Binding-site contacts:
Ligand atom C2 contacts residue LEU91 of chain 1.C at 3.7 Å (hydrophobic).
Ligand atom N18 contacts residue GLY81 of chain 1.C at 3.5 Å (h-bond).
Ligand atom C2 contacts residue ASN90 of chain 1.C at 4.1 Å.
Ligand atom C6 contacts residue ILE94 of chain 1.C at 4.0 Å (hydrophobic).
Ligand atom C3 contacts residue LEU91 of chain 1.C at 3.8 Å (hydrophobic).
Ligand atom N15 contacts residue THR168 of chain 1.C at 3.1 Å (h-bond).
Ligand atom C1 contacts residue TYR123 of chain 1.C at 3.8 Å (hydrophobic).
Ligand atom C14 contacts residue ASP77 of chain 1.C at 3.9 Å.
Ligand atom N19 contacts residue ALA39 of chain 1.C at 4.1 Å.
Ligand atom C16 contacts residue MET82 of chain 1.C at 3.8 Å (hydrophobic).
Ligand atom C6 contacts residue ASN90 of chain 1.C at 3.7 Å.
Ligand atom C16 contacts residue ALA39 of chain 1.C at 4.0 Å (hydrophobic).
Ligand atom C7 contacts residue LEU91 of chain 1.C at 3.8 Å (hydrophobic).
Ligand atom BR1 contacts residue MET82 of chain 1.C at 4.1 Å.
Ligand atom N19 contacts residue THR168 of chain 1.C at 3.4 Å.
Ligand atom N18 contacts residue ILE80 of chain 1.C at 3.9 Å.
Ligand atom C2 contacts residue PHE122 of chain 1.C at 3.7 Å (hydrophobic).
Ligand atom C14 contacts residue THR168 of chain 1.C at 3.5 Å.
Ligand atom C14 contacts residue ALA39 of chain 1.C at 4.0 Å (hydrophobic).
Ligand atom N13 contacts residue ASN35 of chain 1.C at 4.1 Å.
Ligand atom C2 contacts residue TYR123 of chain 1.C at 4.0 Å (hydrophobic).
Ligand atom BR1 contacts residue PHE122 of chain 1.C at 3.7 Å.
Ligand atom BR1 contacts residue VAL134 of chain 1.C at 3.9 Å.
Ligand atom C6 contacts residue GLY119 of chain 1.C at 3.7 Å.
Ligand atom N18 contacts residue ALA39 of chain 1.C at 4.1 Å.
Ligand atom N15 contacts residue ALA39 of chain 1.C at 3.3 Å.
Ligand atom C7 contacts residue PHE122 of chain 1.C at 3.4 Å (hydrophobic).
Ligand atom N18 contacts residue THR168 of chain 1.C at 4.1 Å.
Ligand atom C1 contacts residue ASN90 of chain 1.C at 3.5 Å.
Ligand atom N17 contacts residue MET82 of chain 1.C at 3.5 Å (h-bond).
Ligand atom C3 contacts residue PHE122 of chain 1.C at 3.7 Å (hydrophobic).
Ligand atom C9 contacts residue MET82 of chain 1.C at 4.3 Å (hydrophobic).
Ligand atom N19 contacts residue ASP77 of chain 1.C at 2.7 Å (salt-bridge).
Ligand atom C16 contacts residue THR168 of chain 1.C at 3.7 Å.
Ligand atom N19 contacts residue SER36 of chain 1.C at 3.9 Å.
Ligand atom BR1 contacts residue VAL170 of chain 1.C at 4.1 Å.
Ligand atom C8 contacts residue PHE122 of chain 1.C at 4.0 Å (hydrophobic).
Ligand atom N13 contacts residue THR168 of chain 1.C at 4.3 Å.
Ligand atom C12 contacts residue MET82 of chain 1.C at 4.1 Å (hydrophobic).
Ligand atom N18 contacts residue MET82 of chain 1.C at 3.3 Å.

Sequence of chain 1.C:
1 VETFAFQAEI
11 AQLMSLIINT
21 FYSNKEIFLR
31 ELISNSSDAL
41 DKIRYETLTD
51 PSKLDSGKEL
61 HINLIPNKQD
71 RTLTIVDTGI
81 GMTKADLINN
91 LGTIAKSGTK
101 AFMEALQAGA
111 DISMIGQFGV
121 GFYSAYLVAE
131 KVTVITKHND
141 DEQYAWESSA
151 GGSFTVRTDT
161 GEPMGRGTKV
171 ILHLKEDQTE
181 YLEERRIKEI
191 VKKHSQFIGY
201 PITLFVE

This small molecule binds to this protein.
Small molecule (SMILES): Nc1nc(N)nc(-c2cc3ccccc3cc2Br)n1